Binding-site contacts:
Ligand atom C2 contacts residue SER241 of chain 1.B at 3.4 Å.
Ligand atom C8 contacts residue VAL232 of chain 1.B at 3.6 Å (hydrophobic).
Ligand atom C7 contacts residue VAL232 of chain 1.B at 4.4 Å (hydrophobic).
Ligand atom O3 contacts residue SER241 of chain 1.B at 4.2 Å.
Ligand atom C7 contacts residue SER241 of chain 1.B at 3.8 Å.
Ligand atom C1 contacts residue SER241 of chain 1.B at 3.7 Å.
Ligand atom C3 contacts residue SER241 of chain 1.B at 3.5 Å.
Ligand atom C8 contacts residue VAL240 of chain 1.B at 4.1 Å (hydrophobic).
Ligand atom C8 contacts residue LEU242 of chain 1.B at 4.4 Å (hydrophobic).
Ligand atom O7 contacts residue ASN229 of chain 1.B at 3.6 Å (h-bond).
Ligand atom O5 contacts residue ASN229 of chain 1.B at 2.4 Å (h-bond).
Ligand atom C5 contacts residue ASN229 of chain 1.B at 3.7 Å.
Ligand atom C4 contacts residue ASN229 of chain 1.B at 4.2 Å.
Ligand atom O4 contacts residue TYR272 of chain 1.B at 3.6 Å.
Ligand atom C1 contacts residue LEU243 of chain 1.B at 4.3 Å (hydrophobic).
Ligand atom N2 contacts residue SER241 of chain 1.B at 2.8 Å (h-bond).
Ligand atom C8 contacts residue SER241 of chain 1.B at 4.0 Å.
Ligand atom C2 contacts residue ASN229 of chain 1.B at 2.5 Å.
Ligand atom O5 contacts residue LEU243 of chain 1.B at 4.3 Å.
Ligand atom C1 contacts residue ASN229 of chain 1.B at 1.4 Å.
Ligand atom N2 contacts residue ASN229 of chain 1.B at 2.9 Å (h-bond).
Ligand atom C7 contacts residue ASN229 of chain 1.B at 3.4 Å.
Ligand atom C6 contacts residue TYR272 of chain 1.B at 4.5 Å (hydrophobic).
Ligand atom C5 contacts residue TYR272 of chain 1.B at 4.5 Å (hydrophobic).
Ligand atom C6 contacts residue LEU243 of chain 1.B at 3.7 Å (hydrophobic).
Ligand atom C5 contacts residue LEU243 of chain 1.B at 4.0 Å (hydrophobic).
Ligand atom C3 contacts residue ASN229 of chain 1.B at 3.8 Å.

The small molecule below binds the protein below.
Small molecule (SMILES): CC(=O)N[C@@H]1[C@@H](O)[C@H](O)[C@@H](CO)O[C@H]1O

Sequence of chain 1.B:
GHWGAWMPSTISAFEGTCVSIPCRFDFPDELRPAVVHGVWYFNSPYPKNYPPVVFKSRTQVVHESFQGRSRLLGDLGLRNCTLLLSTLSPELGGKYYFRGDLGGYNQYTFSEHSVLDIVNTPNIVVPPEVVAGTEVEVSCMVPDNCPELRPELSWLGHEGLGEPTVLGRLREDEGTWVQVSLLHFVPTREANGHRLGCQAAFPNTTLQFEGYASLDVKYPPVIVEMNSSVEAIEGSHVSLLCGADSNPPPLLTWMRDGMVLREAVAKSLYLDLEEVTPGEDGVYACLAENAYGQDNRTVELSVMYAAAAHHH